Sequence of chain 1.C:
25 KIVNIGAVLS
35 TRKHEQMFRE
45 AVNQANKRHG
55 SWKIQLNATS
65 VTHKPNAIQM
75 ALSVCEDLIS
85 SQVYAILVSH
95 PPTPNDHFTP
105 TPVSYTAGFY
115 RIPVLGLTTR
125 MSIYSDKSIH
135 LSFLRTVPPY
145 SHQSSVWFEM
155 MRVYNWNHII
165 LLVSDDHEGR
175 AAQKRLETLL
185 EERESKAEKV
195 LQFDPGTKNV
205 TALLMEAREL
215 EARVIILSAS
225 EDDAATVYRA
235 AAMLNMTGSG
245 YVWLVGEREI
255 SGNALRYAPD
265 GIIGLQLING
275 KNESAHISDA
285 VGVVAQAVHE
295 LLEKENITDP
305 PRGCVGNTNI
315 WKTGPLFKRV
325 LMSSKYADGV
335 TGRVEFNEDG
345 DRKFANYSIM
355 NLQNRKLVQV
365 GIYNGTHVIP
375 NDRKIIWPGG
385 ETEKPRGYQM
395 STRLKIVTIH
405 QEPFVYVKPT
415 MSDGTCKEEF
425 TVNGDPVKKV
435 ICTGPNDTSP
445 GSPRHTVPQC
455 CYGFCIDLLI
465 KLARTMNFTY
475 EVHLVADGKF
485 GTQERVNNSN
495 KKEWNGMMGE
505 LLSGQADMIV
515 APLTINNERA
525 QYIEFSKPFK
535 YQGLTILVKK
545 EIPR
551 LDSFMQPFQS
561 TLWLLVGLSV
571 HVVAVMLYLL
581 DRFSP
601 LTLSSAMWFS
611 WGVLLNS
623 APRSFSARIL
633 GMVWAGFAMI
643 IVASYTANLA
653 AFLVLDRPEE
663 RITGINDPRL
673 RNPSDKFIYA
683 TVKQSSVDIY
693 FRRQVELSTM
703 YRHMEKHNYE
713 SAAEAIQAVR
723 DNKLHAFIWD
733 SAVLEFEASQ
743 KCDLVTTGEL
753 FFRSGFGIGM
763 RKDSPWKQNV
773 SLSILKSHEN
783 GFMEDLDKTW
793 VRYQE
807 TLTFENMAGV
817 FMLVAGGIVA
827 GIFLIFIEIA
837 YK

This protein binds this small molecule.
Small molecule (SMILES): CC(=O)N[C@@H]1[C@@H](O)[C@H](O)[C@@H](CO)O[C@H]1O

Binding-site contacts:
Ligand atom O5 contacts residue ASN61 of chain 1.C at 2.4 Å (h-bond).
Ligand atom C1 contacts residue ALA62 of chain 1.C at 4.5 Å (hydrophobic).
Ligand atom O7 contacts residue ASN61 of chain 1.C at 4.0 Å.
Ligand atom O6 contacts residue THR63 of chain 1.C at 3.8 Å.
Ligand atom C2 contacts residue ASN61 of chain 1.C at 2.5 Å.
Ligand atom C6 contacts residue ALA62 of chain 1.C at 3.9 Å (hydrophobic).
Ligand atom O6 contacts residue ALA62 of chain 1.C at 2.9 Å (h-bond).
Ligand atom C1 contacts residue ASN61 of chain 1.C at 1.4 Å.
Ligand atom N2 contacts residue ASN61 of chain 1.C at 3.0 Å (h-bond).
Ligand atom C7 contacts residue ASN61 of chain 1.C at 3.3 Å.
Ligand atom C6 contacts residue THR63 of chain 1.C at 4.3 Å.
Ligand atom C4 contacts residue ASN61 of chain 1.C at 4.2 Å.
Ligand atom C5 contacts residue ALA62 of chain 1.C at 4.3 Å (hydrophobic).
Ligand atom C3 contacts residue ASN61 of chain 1.C at 3.8 Å.
Ligand atom O5 contacts residue ALA62 of chain 1.C at 3.6 Å (h-bond).
Ligand atom C5 contacts residue ASN61 of chain 1.C at 3.7 Å.
Ligand atom C1 contacts residue ASN28 of chain 1.C at 4.5 Å.
Ligand atom C8 contacts residue ASN61 of chain 1.C at 3.5 Å.